Binding-site contacts:
Ligand atom C19 contacts residue LYS352 of chain 1.A at 3.5 Å.
Ligand atom C20 contacts residue ALA80 of chain 1.A at 3.7 Å (hydrophobic).
Ligand atom C11 contacts residue PHE67 of chain 1.A at 3.6 Å (hydrophobic).
Ligand atom C6 contacts residue MET257 of chain 1.A at 3.4 Å (hydrophobic).
Ligand atom C3 contacts residue MET257 of chain 1.A at 3.9 Å (hydrophobic).
Ligand atom C contacts residue TRP235 of chain 1.A at 3.9 Å (hydrophobic).
Ligand atom C6 contacts residue ALA242 of chain 1.A at 3.6 Å (hydrophobic).
Ligand atom C1 contacts residue TRP183 of chain 1.A at 4.0 Å (hydrophobic).
Ligand atom C21 contacts residue SER65 of chain 1.A at 3.4 Å.
Ligand atom C90 contacts residue LEU50 of chain 1.A at 4.0 Å (hydrophobic).
Ligand atom C18 contacts residue TRP350 of chain 1.A at 3.5 Å (hydrophobic).
Ligand atom C17 contacts residue ASN82 of chain 1.A at 3.9 Å.
Ligand atom O contacts residue LYS352 of chain 1.A at 2.5 Å (salt-bridge).
Ligand atom C13 contacts residue LEU50 of chain 1.A at 3.9 Å (hydrophobic).
Ligand atom C11 contacts residue THR48 of chain 1.A at 3.9 Å.
Ligand atom C18 contacts residue ASN82 of chain 1.A at 3.6 Å.
Ligand atom C17 contacts residue LYS352 of chain 1.A at 3.3 Å.
Ligand atom C8 contacts residue TRP183 of chain 1.A at 4.0 Å (hydrophobic).
Ligand atom O2 contacts residue ASN364 of chain 1.A at 3.2 Å (h-bond).
Ligand atom N contacts residue SER65 of chain 1.A at 3.3 Å (h-bond).
Ligand atom O2 contacts residue LYS352 of chain 1.A at 2.8 Å (salt-bridge).
Ligand atom C18 contacts residue ASN364 of chain 1.A at 3.9 Å.
Ligand atom C2 contacts residue TRP235 of chain 1.A at 3.8 Å (hydrophobic).
Ligand atom C13 contacts residue PHE244 of chain 1.A at 4.0 Å (hydrophobic).
Ligand atom O5 contacts residue LEU50 of chain 1.A at 3.9 Å.
Ligand atom O5 contacts residue PHE67 of chain 1.A at 3.9 Å.
Ligand atom C8 contacts residue MET257 of chain 1.A at 3.6 Å (hydrophobic).
Ligand atom O1 contacts residue ALA80 of chain 1.A at 3.8 Å.
Ligand atom C17 contacts residue HIS94 of chain 1.A at 3.3 Å.
Ligand atom C5 contacts residue TRP183 of chain 1.A at 3.5 Å (hydrophobic).
Ligand atom O1 contacts residue ASN82 of chain 1.A at 2.9 Å (h-bond).
Ligand atom C4 contacts residue TRP235 of chain 1.A at 4.0 Å (hydrophobic).
Ligand atom O4 contacts residue ASN364 of chain 1.A at 2.9 Å (h-bond).
Ligand atom C10 contacts residue LEU231 of chain 1.A at 3.6 Å (hydrophobic).
Ligand atom C7 contacts residue MET257 of chain 1.A at 3.5 Å (hydrophobic).
Ligand atom O3 contacts residue TRP235 of chain 1.A at 3.9 Å.
Ligand atom O5 contacts residue SER65 of chain 1.A at 2.7 Å (h-bond).
Ligand atom O contacts residue HIS94 of chain 1.A at 2.6 Å (h-bond).
Ligand atom O1 contacts residue HIS94 of chain 1.A at 3.5 Å (h-bond).
Ligand atom C21 contacts residue PHE67 of chain 1.A at 3.8 Å (hydrophobic).

Sequence of chain 1.A:
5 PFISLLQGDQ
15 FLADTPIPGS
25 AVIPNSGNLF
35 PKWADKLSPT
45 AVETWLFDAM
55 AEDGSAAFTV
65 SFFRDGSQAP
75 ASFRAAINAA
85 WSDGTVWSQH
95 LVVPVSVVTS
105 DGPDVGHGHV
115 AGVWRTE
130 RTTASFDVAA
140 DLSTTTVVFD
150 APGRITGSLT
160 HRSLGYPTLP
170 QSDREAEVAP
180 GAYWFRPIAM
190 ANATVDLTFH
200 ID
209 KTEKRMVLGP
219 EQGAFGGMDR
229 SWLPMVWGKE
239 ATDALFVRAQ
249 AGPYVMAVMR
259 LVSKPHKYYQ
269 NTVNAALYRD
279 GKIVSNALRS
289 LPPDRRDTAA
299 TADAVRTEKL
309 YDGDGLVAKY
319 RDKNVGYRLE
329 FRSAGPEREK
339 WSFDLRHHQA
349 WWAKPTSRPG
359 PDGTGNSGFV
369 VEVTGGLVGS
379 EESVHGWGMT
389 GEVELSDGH

A protein and the small-molecule ligand that binds it are described below.
Small molecule (SMILES): C/C=C(\C)[C@H]1C=C[C@H]2C[C@@H](C)C[C@@H](C)[C@@H]2[C@H]1/C(O)=C1\C(=O)N[C@@H](C[C@](C)(O)C(=O)O)C1=O